Sequence of chain 2.C:
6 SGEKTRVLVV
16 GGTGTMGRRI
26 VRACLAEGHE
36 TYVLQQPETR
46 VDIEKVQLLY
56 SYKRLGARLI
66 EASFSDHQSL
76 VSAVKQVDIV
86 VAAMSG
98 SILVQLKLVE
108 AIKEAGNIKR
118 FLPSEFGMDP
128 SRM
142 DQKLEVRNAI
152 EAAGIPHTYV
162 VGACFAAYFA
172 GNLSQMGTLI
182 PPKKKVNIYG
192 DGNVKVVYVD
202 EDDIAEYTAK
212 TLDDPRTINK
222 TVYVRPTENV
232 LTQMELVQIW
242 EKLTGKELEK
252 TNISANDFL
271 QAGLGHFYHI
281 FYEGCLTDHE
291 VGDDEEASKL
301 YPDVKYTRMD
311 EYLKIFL

Sequence of chain 1.A:
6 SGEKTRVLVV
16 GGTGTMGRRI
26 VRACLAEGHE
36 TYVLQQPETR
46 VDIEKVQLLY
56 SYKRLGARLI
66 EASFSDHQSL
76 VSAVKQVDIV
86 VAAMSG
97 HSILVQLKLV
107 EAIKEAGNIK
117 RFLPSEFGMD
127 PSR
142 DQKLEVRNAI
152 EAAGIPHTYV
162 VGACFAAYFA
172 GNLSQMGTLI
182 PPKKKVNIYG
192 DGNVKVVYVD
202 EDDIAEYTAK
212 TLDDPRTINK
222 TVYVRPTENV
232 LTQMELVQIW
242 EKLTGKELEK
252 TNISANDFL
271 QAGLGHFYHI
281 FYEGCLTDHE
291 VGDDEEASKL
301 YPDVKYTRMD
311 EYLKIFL

This small molecule binds to this protein.
Small molecule (SMILES): COc1cc([C@@H]2OC[C@@H]3[C@H]2CO[C@H]3c2ccc(O)c(OC)c2)ccc1O

Binding-site contacts:
Ligand atom CAB contacts residue ALA272 of chain 2.C at 3.5 Å (hydrophobic).
Ligand atom CAX contacts residue TYR169 of chain 2.C at 3.4 Å (hydrophobic).
Ligand atom CAJ contacts residue NDP1 of chain 2.L at 3.8 Å.
Ligand atom CAD contacts residue PHE277 of chain 2.C at 3.8 Å (hydrophobic).
Ligand atom CAS contacts residue NDP1 of chain 2.L at 3.9 Å.
Ligand atom CAR contacts residue HIS276 of chain 2.C at 3.6 Å.
Ligand atom CAQ contacts residue HIS276 of chain 2.C at 3.9 Å.
Ligand atom CAO contacts residue NDP1 of chain 2.L at 3.9 Å.
Ligand atom CAO contacts residue HIS276 of chain 2.C at 3.4 Å.
Ligand atom CAP contacts residue HIS276 of chain 2.C at 3.8 Å.
Ligand atom CAE contacts residue PHE277 of chain 2.C at 3.7 Å (hydrophobic).
Ligand atom OAU contacts residue MET125 of chain 2.C at 3.0 Å (h-bond).
Ligand atom CAT contacts residue HIS276 of chain 2.C at 3.3 Å.
Ligand atom OAU contacts residue GLY124 of chain 2.C at 3.5 Å.
Ligand atom OAY contacts residue GLY178 of chain 2.C at 3.4 Å (h-bond).
Ligand atom CAB contacts residue GLY273 of chain 2.C at 3.9 Å.
Ligand atom OAM contacts residue PHE170 of chain 2.C at 3.5 Å.
Ligand atom OAU contacts residue NDP1 of chain 2.L at 3.6 Å.
Ligand atom CAQ contacts residue NDP1 of chain 2.L at 3.8 Å.
Ligand atom CAN contacts residue PHE170 of chain 2.C at 3.9 Å (hydrophobic).
Ligand atom OAM contacts residue HIS276 of chain 2.C at 3.4 Å.
Ligand atom CAS contacts residue HIS276 of chain 2.C at 3.1 Å.
Ligand atom CAV contacts residue NDP1 of chain 2.L at 3.3 Å.
Ligand atom OAW contacts residue GLY178 of chain 2.C at 3.5 Å (h-bond).
Ligand atom CAN contacts residue NDP1 of chain 2.L at 3.3 Å.
Ligand atom OAW contacts residue MET177 of chain 2.C at 3.9 Å.
Ligand atom CAC contacts residue GLY273 of chain 2.C at 3.8 Å.
Ligand atom OAI contacts residue TYR169 of chain 2.C at 3.2 Å.
Ligand atom CAX contacts residue THR179 of chain 2.C at 3.8 Å.
Ligand atom CAV contacts residue MET125 of chain 2.C at 3.9 Å (hydrophobic).
Ligand atom OAZ contacts residue MET125 of chain 2.C at 3.1 Å (h-bond).
Ligand atom CAP contacts residue NDP1 of chain 2.L at 3.5 Å.
Ligand atom CAX contacts residue ASN173 of chain 2.C at 3.4 Å.
Ligand atom CAH contacts residue TYR169 of chain 2.C at 3.5 Å (hydrophobic).
Ligand atom OAZ contacts residue GLY124 of chain 2.C at 3.6 Å.
Ligand atom CAF contacts residue PHE277 of chain 2.C at 3.9 Å (hydrophobic).
Ligand atom CAL contacts residue HIS276 of chain 2.C at 3.2 Å.
Ligand atom CAV contacts residue ALA164 of chain 2.C at 3.7 Å (hydrophobic).
Ligand atom CAH contacts residue NDP1 of chain 2.L at 4.0 Å.
Ligand atom OAY contacts residue MET177 of chain 2.C at 3.9 Å.